A protein and the small-molecule ligand that binds it are described below.
Small molecule (SMILES): CC(=O)N[C@H]1[C@H]([C@H](O)[C@H](O)CO)O[C@@](OC[C@H]2O[C@@H](O[C@H]3[C@H](O)[C@@H](O)[C@H](O)O[C@@H]3CO)[C@H](O)[C@@H](O)[C@H]2O)(C(=O)O)C[C@@H]1O

Sequence of chain 47.C:
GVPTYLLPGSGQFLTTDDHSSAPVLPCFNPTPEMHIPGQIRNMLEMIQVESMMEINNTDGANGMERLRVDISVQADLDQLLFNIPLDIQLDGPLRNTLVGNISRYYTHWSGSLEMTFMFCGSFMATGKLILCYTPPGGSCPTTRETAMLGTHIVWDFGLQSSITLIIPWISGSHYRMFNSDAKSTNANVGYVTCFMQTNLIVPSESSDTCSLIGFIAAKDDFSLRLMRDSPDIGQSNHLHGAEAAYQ

Binding-site contacts:
Ligand atom C6 contacts residue ASP91 of chain 47.C at 3.8 Å.
Ligand atom O4 contacts residue ASP232 of chain 47.C at 2.7 Å (salt-bridge).
Ligand atom C4 contacts residue ASN275 of chain 47.A at 3.8 Å.
Ligand atom C4 contacts residue ASP232 of chain 47.C at 3.5 Å.
Ligand atom C11 contacts residue ILE233 of chain 47.C at 3.8 Å (hydrophobic).
Ligand atom O4 contacts residue ASN275 of chain 47.A at 3.0 Å (h-bond).
Ligand atom C4 contacts residue PRO231 of chain 47.C at 3.5 Å (hydrophobic).
Ligand atom O1B contacts residue ARG104 of chain 47.C at 2.8 Å (salt-bridge).
Ligand atom O3 contacts residue GLY282 of chain 47.A at 3.4 Å.
Ligand atom C3 contacts residue ARG95 of chain 47.C at 3.9 Å.
Ligand atom C4 contacts residue PRO274 of chain 47.A at 4.0 Å (hydrophobic).
Ligand atom C1 contacts residue ARG104 of chain 47.C at 3.6 Å.
Ligand atom C5 contacts residue PRO231 of chain 47.C at 3.7 Å (hydrophobic).
Ligand atom C3 contacts residue ASP232 of chain 47.C at 4.0 Å.
Ligand atom N5 contacts residue ASP232 of chain 47.C at 4.1 Å.
Ligand atom O6 contacts residue PRO274 of chain 47.A at 3.7 Å.
Ligand atom C5 contacts residue ASN275 of chain 47.A at 3.6 Å.
Ligand atom C11 contacts residue ASP232 of chain 47.C at 3.8 Å.
Ligand atom O4 contacts residue ASP91 of chain 47.C at 2.7 Å (salt-bridge).
Ligand atom C10 contacts residue ASN275 of chain 47.A at 3.3 Å.
Ligand atom O4 contacts residue ARG95 of chain 47.C at 3.6 Å (salt-bridge).
Ligand atom C4 contacts residue ARG104 of chain 47.C at 3.9 Å.
Ligand atom C11 contacts residue PRO231 of chain 47.C at 3.7 Å (hydrophobic).
Ligand atom C10 contacts residue PRO231 of chain 47.C at 3.8 Å (hydrophobic).
Ligand atom N5 contacts residue PRO231 of chain 47.C at 2.9 Å (h-bond).
Ligand atom O6 contacts residue ASP91 of chain 47.C at 3.1 Å.
Ligand atom C3 contacts residue PRO274 of chain 47.A at 4.1 Å (hydrophobic).
Ligand atom O10 contacts residue ARG270 of chain 47.A at 3.3 Å.
Ligand atom O3 contacts residue ASP91 of chain 47.C at 4.0 Å.
Ligand atom N5 contacts residue ASN275 of chain 47.A at 3.6 Å (h-bond).
Ligand atom C11 contacts residue GLY234 of chain 47.C at 3.8 Å.
Ligand atom O7 contacts residue ARG270 of chain 47.A at 3.8 Å.
Ligand atom C3 contacts residue PRO274 of chain 47.A at 3.8 Å (hydrophobic).
Ligand atom C5 contacts residue PRO274 of chain 47.A at 4.0 Å (hydrophobic).
Ligand atom O7 contacts residue PRO274 of chain 47.A at 3.4 Å.
Ligand atom O3 contacts residue PRO274 of chain 47.A at 3.8 Å.
Ligand atom O10 contacts residue ASN275 of chain 47.A at 2.9 Å (h-bond).
Ligand atom C3 contacts residue ARG104 of chain 47.C at 3.8 Å.
Ligand atom O4 contacts residue PRO231 of chain 47.C at 3.8 Å.
Ligand atom C4 contacts residue ASP91 of chain 47.C at 3.2 Å.

Sequence of chain 47.A:
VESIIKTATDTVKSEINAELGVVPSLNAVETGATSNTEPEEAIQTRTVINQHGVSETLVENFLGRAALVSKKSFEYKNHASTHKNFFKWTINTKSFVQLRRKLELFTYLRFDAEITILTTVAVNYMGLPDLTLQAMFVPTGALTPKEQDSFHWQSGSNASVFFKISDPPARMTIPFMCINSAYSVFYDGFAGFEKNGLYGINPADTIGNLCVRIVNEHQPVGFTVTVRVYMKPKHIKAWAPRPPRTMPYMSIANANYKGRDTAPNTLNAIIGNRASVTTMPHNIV